Binding-site contacts:
Ligand atom C19 contacts residue PHE118 of chain 1.A at 3.8 Å (hydrophobic).
Ligand atom O3 contacts residue PRO108 of chain 1.A at 3.9 Å.
Ligand atom C5 contacts residue LEU201 of chain 1.A at 3.9 Å (hydrophobic).
Ligand atom O14 contacts residue SER224 of chain 1.A at 3.9 Å.
Ligand atom C3 contacts residue GLU221 of chain 1.A at 3.5 Å.
Ligand atom C2 contacts residue GLU221 of chain 1.A at 3.9 Å.
Ligand atom C4 contacts residue ASN144 of chain 1.A at 4.0 Å.
Ligand atom O14 contacts residue GLU221 of chain 1.A at 3.5 Å (salt-bridge).
Ligand atom C6 contacts residue ASP145 of chain 1.A at 3.1 Å.
Ligand atom C19 contacts residue PRO117 of chain 1.A at 3.9 Å (hydrophobic).
Ligand atom O4 contacts residue LEU146 of chain 1.A at 3.9 Å.
Ligand atom C4 contacts residue ASP145 of chain 1.A at 3.3 Å.
Ligand atom C17 contacts residue PRO117 of chain 1.A at 3.9 Å (hydrophobic).
Ligand atom O4 contacts residue GLY202 of chain 1.A at 3.7 Å.
Ligand atom C21 contacts residue PHE351 of chain 1.B at 3.9 Å (hydrophobic).
Ligand atom C20 contacts residue ASN119 of chain 1.A at 3.2 Å.
Ligand atom O6 contacts residue PRO106 of chain 1.A at 3.8 Å.
Ligand atom C17 contacts residue PHE353 of chain 1.B at 3.9 Å (hydrophobic).
Ligand atom C19 contacts residue ASN119 of chain 1.A at 4.0 Å.
Ligand atom C16 contacts residue PHE353 of chain 1.B at 3.7 Å (hydrophobic).
Ligand atom O4 contacts residue ASN144 of chain 1.A at 3.4 Å (h-bond).
Ligand atom N2 contacts residue GLU221 of chain 1.A at 3.0 Å (salt-bridge).
Ligand atom O15 contacts residue PRO106 of chain 1.A at 3.8 Å.
Ligand atom O3 contacts residue GLY107 of chain 1.A at 3.4 Å.
Ligand atom C20 contacts residue PHE351 of chain 1.B at 3.4 Å (hydrophobic).
Ligand atom O6 contacts residue ASP145 of chain 1.A at 2.5 Å (salt-bridge).
Ligand atom O4 contacts residue ASP145 of chain 1.A at 2.7 Å (salt-bridge).
Ligand atom O3 contacts residue GLU221 of chain 1.A at 2.8 Å (salt-bridge).
Ligand atom C1 contacts residue GLU250 of chain 1.A at 3.5 Å.
Ligand atom O3 contacts residue ASN144 of chain 1.A at 3.0 Å (h-bond).
Ligand atom C21 contacts residue ASN119 of chain 1.A at 3.2 Å.
Ligand atom C5 contacts residue GLY202 of chain 1.A at 3.7 Å.
Ligand atom C18 contacts residue PRO117 of chain 1.A at 3.1 Å (hydrophobic).
Ligand atom C13 contacts residue GLU221 of chain 1.A at 3.8 Å.
Ligand atom C2 contacts residue PRO106 of chain 1.A at 3.9 Å (hydrophobic).
Ligand atom C16 contacts residue PRO108 of chain 1.A at 3.6 Å (hydrophobic).
Ligand atom C22 contacts residue MET348 of chain 1.B at 3.6 Å (hydrophobic).
Ligand atom O5 contacts residue GLU250 of chain 1.A at 4.0 Å.
Ligand atom C18 contacts residue PHE353 of chain 1.B at 3.7 Å (hydrophobic).
Ligand atom O1 contacts residue GLU250 of chain 1.A at 3.2 Å (salt-bridge).

Sequence of chain 1.A:
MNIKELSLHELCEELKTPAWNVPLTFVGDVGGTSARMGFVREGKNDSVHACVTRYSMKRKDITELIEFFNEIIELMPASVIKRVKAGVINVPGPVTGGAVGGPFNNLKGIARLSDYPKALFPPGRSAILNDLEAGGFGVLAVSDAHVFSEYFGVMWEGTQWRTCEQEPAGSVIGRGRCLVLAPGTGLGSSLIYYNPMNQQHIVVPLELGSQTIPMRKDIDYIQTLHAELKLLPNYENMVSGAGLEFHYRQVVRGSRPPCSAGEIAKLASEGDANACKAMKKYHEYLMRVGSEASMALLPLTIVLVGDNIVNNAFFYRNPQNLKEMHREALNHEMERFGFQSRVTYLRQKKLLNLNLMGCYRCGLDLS

Sequence of chain 1.B:
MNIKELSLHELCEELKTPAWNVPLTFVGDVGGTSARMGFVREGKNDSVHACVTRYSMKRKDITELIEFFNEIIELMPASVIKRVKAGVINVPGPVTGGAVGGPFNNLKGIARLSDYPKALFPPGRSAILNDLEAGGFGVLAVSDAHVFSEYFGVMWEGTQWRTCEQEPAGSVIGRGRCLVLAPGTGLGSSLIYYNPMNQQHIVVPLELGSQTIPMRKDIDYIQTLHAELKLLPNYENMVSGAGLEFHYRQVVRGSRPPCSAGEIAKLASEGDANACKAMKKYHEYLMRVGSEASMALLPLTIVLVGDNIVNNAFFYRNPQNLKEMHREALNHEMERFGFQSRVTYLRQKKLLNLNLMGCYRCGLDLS

A small-molecule ligand and the protein it binds are described below.
Small molecule (SMILES): O=C(N[C@@H]1[C@@H](O)[C@H](O)[C@@H](CO)O[C@H]1O)OCc1ccccc1